A small-molecule ligand and the protein it binds are described below.
Small molecule (SMILES): COc1c(C(=O)CCC2CCN(CC3CCCCC3)CC2)cc(Cl)c2[nH]ccc12

Binding-site contacts:
Ligand atom C16 contacts residue GLY117 of chain 1.A at 3.8 Å.
Ligand atom C17 contacts residue GLU199 of chain 1.A at 3.1 Å.
Ligand atom C01 contacts residue TYR70 of chain 1.A at 3.5 Å (hydrophobic).
Ligand atom C07 contacts residue TYR334 of chain 1.A at 3.6 Å (hydrophobic).
Ligand atom C16 contacts residue GLU199 of chain 1.A at 3.6 Å.
Ligand atom O06 contacts residue PHE331 of chain 1.A at 3.6 Å.
Ligand atom C05 contacts residue TYR334 of chain 1.A at 4.2 Å (hydrophobic).
Ligand atom CL contacts residue SER286 of chain 1.A at 3.6 Å.
Ligand atom C01 contacts residue TRP279 of chain 1.A at 4.2 Å (hydrophobic).
Ligand atom O06 contacts residue PHE290 of chain 1.A at 3.8 Å.
Ligand atom C17 contacts residue TRP84 of chain 1.A at 3.6 Å (hydrophobic).
Ligand atom C15 contacts residue TRP84 of chain 1.A at 4.2 Å (hydrophobic).
Ligand atom C08 contacts residue TYR334 of chain 1.A at 4.2 Å (hydrophobic).
Ligand atom C11 contacts residue PHE330 of chain 1.A at 4.2 Å (hydrophobic).
Ligand atom N12 contacts residue PHE330 of chain 1.A at 3.9 Å.
Ligand atom C19 contacts residue PHE330 of chain 1.A at 4.2 Å (hydrophobic).
Ligand atom C21 contacts residue PHE331 of chain 1.A at 3.6 Å (hydrophobic).
Ligand atom C23 contacts residue TRP279 of chain 1.A at 4.2 Å (hydrophobic).
Ligand atom C18 contacts residue HIS440 of chain 1.A at 3.6 Å.
Ligand atom O02 contacts residue TYR334 of chain 1.A at 3.6 Å.
Ligand atom C09 contacts residue PHE331 of chain 1.A at 4.2 Å (hydrophobic).
Ligand atom C17 contacts residue ILE444 of chain 1.A at 4.2 Å (hydrophobic).
Ligand atom C10 contacts residue TYR121 of chain 1.A at 3.6 Å (hydrophobic).
Ligand atom C11 contacts residue TYR121 of chain 1.A at 4.1 Å (hydrophobic).
Ligand atom C19 contacts residue HIS440 of chain 1.A at 4.1 Å.
Ligand atom C27 contacts residue TYR70 of chain 1.A at 3.7 Å (hydrophobic).
Ligand atom C18 contacts residue TRP84 of chain 1.A at 4.0 Å (hydrophobic).
Ligand atom C18 contacts residue GLU199 of chain 1.A at 4.0 Å.
Ligand atom C27 contacts residue TRP279 of chain 1.A at 4.2 Å (hydrophobic).
Ligand atom C16 contacts residue GLY118 of chain 1.A at 3.4 Å.
Ligand atom N26 contacts residue TRP279 of chain 1.A at 4.2 Å.
Ligand atom C09 contacts residue TYR121 of chain 1.A at 3.8 Å (hydrophobic).
Ligand atom C20 contacts residue PHE330 of chain 1.A at 3.5 Å (hydrophobic).
Ligand atom C19 contacts residue TRP84 of chain 1.A at 3.6 Å (hydrophobic).
Ligand atom C15 contacts residue GLY118 of chain 1.A at 3.7 Å.
Ligand atom C01 contacts residue TYR121 of chain 1.A at 3.3 Å (hydrophobic).
Ligand atom O02 contacts residue TYR121 of chain 1.A at 4.1 Å.
Ligand atom C18 contacts residue GLY441 of chain 1.A at 3.6 Å.
Ligand atom C28 contacts residue TYR70 of chain 1.A at 3.2 Å (hydrophobic).
Ligand atom C08 contacts residue PHE331 of chain 1.A at 3.7 Å (hydrophobic).

Sequence of chain 1.A:
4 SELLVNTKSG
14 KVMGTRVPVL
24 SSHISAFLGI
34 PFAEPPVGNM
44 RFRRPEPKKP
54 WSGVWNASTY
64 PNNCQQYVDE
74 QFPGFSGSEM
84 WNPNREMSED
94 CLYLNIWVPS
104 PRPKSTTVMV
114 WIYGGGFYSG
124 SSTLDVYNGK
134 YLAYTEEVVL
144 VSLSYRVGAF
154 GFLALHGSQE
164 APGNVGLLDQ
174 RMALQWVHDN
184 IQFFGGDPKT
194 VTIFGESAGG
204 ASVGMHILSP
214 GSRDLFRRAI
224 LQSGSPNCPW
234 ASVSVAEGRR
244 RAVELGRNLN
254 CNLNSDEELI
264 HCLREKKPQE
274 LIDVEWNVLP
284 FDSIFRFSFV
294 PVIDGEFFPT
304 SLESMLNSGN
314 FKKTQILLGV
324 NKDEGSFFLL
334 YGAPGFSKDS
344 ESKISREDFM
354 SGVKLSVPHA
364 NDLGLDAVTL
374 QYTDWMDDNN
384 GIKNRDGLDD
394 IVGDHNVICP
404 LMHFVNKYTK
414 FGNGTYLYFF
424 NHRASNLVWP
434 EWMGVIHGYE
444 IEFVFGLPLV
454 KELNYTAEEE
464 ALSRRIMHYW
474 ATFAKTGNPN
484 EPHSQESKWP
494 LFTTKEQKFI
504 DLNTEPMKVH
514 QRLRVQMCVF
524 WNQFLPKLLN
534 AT